Binding-site contacts:
Ligand atom C2 contacts residue LEU409 of chain 2.A at 4.0 Å (hydrophobic).
Ligand atom C6 contacts residue VAL499 of chain 2.A at 3.3 Å (hydrophobic).
Ligand atom C8 contacts residue HIS525 of chain 2.A at 3.8 Å.
Ligand atom N17 contacts residue SER416 of chain 2.A at 3.3 Å (h-bond).
Ligand atom O16 contacts residue ARG411 of chain 2.A at 3.4 Å.
Ligand atom C1 contacts residue MET420 of chain 2.A at 4.0 Å (hydrophobic).
Ligand atom C12 contacts residue TRP526 of chain 2.A at 3.8 Å (hydrophobic).
Ligand atom C15 contacts residue SER408 of chain 2.A at 3.6 Å.
Ligand atom C6 contacts residue ASP497 of chain 2.A at 3.7 Å.
Ligand atom C7 contacts residue HIS525 of chain 2.A at 3.5 Å.
Ligand atom C10 contacts residue TRP526 of chain 2.A at 4.0 Å (hydrophobic).
Ligand atom C15 contacts residue LEU418 of chain 2.A at 4.0 Å (hydrophobic).
Ligand atom C2 contacts residue TRP526 of chain 2.A at 3.8 Å (hydrophobic).
Ligand atom C13 contacts residue LEU409 of chain 2.A at 3.8 Å (hydrophobic).
Ligand atom C4 contacts residue HIS525 of chain 2.A at 3.5 Å.
Ligand atom N17 contacts residue VAL417 of chain 2.A at 3.2 Å (h-bond).
Ligand atom O16 contacts residue SER408 of chain 2.A at 2.8 Å (h-bond).
Ligand atom O16 contacts residue LEU409 of chain 2.A at 3.4 Å (h-bond).
Ligand atom N17 contacts residue LEU418 of chain 2.A at 3.0 Å (h-bond).
Ligand atom S3 contacts residue HIS525 of chain 2.A at 3.8 Å.
Ligand atom C5 contacts residue HIS525 of chain 2.A at 3.4 Å.
Ligand atom C7 contacts residue MET420 of chain 2.A at 3.9 Å (hydrophobic).
Ligand atom C2 contacts residue PHE268 of chain 2.A at 3.7 Å (hydrophobic).
Ligand atom C12 contacts residue LEU409 of chain 2.A at 2.9 Å (hydrophobic).
Ligand atom C15 contacts residue SER416 of chain 2.A at 3.8 Å.
Ligand atom C9 contacts residue TRP526 of chain 2.A at 3.5 Å (hydrophobic).
Ligand atom C10 contacts residue MET420 of chain 2.A at 3.3 Å (hydrophobic).
Ligand atom C11 contacts residue TRP526 of chain 2.A at 3.4 Å (hydrophobic).
Ligand atom C6 contacts residue HIS525 of chain 2.A at 3.3 Å.
Ligand atom C9 contacts residue MET420 of chain 2.A at 3.3 Å (hydrophobic).
Ligand atom C15 contacts residue LEU409 of chain 2.A at 4.0 Å (hydrophobic).
Ligand atom C11 contacts residue MET420 of chain 2.A at 3.5 Å (hydrophobic).
Ligand atom C8 contacts residue MET420 of chain 2.A at 3.3 Å (hydrophobic).
Ligand atom S3 contacts residue PHE268 of chain 2.A at 3.4 Å (h-bond).
Ligand atom C7 contacts residue VAL499 of chain 2.A at 3.9 Å (hydrophobic).
Ligand atom C11 contacts residue LEU409 of chain 2.A at 3.4 Å (hydrophobic).
Ligand atom C5 contacts residue VAL499 of chain 2.A at 4.0 Å (hydrophobic).
Ligand atom S3 contacts residue TRP526 of chain 2.A at 4.0 Å.
Ligand atom S14 contacts residue MET420 of chain 2.A at 3.9 Å.
Ligand atom C9 contacts residue HIS525 of chain 2.A at 3.6 Å.

Sequence of chain 2.A:
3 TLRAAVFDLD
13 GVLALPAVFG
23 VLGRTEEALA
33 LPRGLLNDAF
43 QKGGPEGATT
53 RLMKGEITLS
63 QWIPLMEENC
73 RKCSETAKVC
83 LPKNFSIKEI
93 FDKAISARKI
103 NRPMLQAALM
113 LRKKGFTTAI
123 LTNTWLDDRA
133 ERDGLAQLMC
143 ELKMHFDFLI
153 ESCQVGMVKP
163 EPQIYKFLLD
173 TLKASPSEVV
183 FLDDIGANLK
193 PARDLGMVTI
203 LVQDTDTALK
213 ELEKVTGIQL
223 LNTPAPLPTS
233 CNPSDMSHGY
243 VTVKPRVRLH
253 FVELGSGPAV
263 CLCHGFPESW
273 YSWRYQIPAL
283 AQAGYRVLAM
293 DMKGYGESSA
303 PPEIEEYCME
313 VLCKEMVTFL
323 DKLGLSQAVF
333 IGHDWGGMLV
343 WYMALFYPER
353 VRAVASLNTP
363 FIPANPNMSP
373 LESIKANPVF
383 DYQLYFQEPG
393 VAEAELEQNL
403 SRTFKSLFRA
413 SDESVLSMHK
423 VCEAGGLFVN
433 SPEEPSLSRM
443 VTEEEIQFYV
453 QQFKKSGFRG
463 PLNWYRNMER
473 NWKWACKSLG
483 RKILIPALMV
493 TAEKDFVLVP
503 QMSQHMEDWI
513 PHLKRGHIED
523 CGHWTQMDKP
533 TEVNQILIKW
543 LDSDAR

A small-molecule ligand and the protein it binds are described below.
Small molecule (SMILES): CCSc1cccc(-c2ccc(C(N)=O)s2)c1